Binding-site contacts:
Ligand atom O3 contacts residue PDC1 of chain 2.J at 3.0 Å (h-bond).
Ligand atom C2 contacts residue PDC1 of chain 2.J at 3.2 Å.
Ligand atom N1 contacts residue PDC1 of chain 2.J at 2.7 Å (h-bond).
Ligand atom C7 contacts residue PDC1 of chain 2.J at 3.4 Å.
Ligand atom C2 contacts residue LU1 of chain 2.C at 3.1 Å.
Ligand atom C2 contacts residue PDC1 of chain 2.K at 3.4 Å.
Ligand atom O3 contacts residue ARG164 of chain 2.A at 3.6 Å.
Ligand atom C3 contacts residue LU1 of chain 2.C at 4.5 Å.
Ligand atom C3 contacts residue PDC1 of chain 2.K at 4.4 Å.
Ligand atom C3 contacts residue PDC1 of chain 2.J at 4.2 Å.
Ligand atom O1 contacts residue PDC1 of chain 2.J at 3.3 Å (h-bond).
Ligand atom C8 contacts residue PDC1 of chain 2.K at 3.6 Å.
Ligand atom O3 contacts residue PDC1 of chain 2.K at 3.3 Å (h-bond).
Ligand atom C7 contacts residue LU1 of chain 2.C at 3.1 Å.
Ligand atom C6 contacts residue PDC1 of chain 2.J at 3.4 Å.
Ligand atom N1 contacts residue PDC1 of chain 2.K at 2.8 Å (h-bond).
Ligand atom C5 contacts residue PDC1 of chain 2.K at 4.4 Å.
Ligand atom O2 contacts residue PDC1 of chain 2.J at 4.3 Å.
Ligand atom C6 contacts residue PDC1 of chain 2.K at 3.4 Å.
Ligand atom O3 contacts residue LU1 of chain 2.C at 2.6 Å.
Ligand atom C6 contacts residue ARG164 of chain 2.A at 4.4 Å.
Ligand atom C5 contacts residue PDC1 of chain 2.J at 4.3 Å.
Ligand atom C8 contacts residue ARG164 of chain 2.A at 3.7 Å.
Ligand atom C7 contacts residue PDC1 of chain 2.K at 3.6 Å.
Ligand atom O4 contacts residue ARG164 of chain 2.A at 3.4 Å.
Ligand atom C6 contacts residue LU1 of chain 2.C at 3.3 Å.
Ligand atom O2 contacts residue LU1 of chain 2.C at 4.3 Å.
Ligand atom N1 contacts residue LU1 of chain 2.C at 2.4 Å.
Ligand atom O1 contacts residue PDC1 of chain 2.K at 2.5 Å (h-bond).
Ligand atom C8 contacts residue LU1 of chain 2.C at 3.4 Å.
Ligand atom O1 contacts residue LU1 of chain 2.C at 2.2 Å.
Ligand atom C8 contacts residue PDC1 of chain 2.J at 3.7 Å.

Sequence of chain 2.A:
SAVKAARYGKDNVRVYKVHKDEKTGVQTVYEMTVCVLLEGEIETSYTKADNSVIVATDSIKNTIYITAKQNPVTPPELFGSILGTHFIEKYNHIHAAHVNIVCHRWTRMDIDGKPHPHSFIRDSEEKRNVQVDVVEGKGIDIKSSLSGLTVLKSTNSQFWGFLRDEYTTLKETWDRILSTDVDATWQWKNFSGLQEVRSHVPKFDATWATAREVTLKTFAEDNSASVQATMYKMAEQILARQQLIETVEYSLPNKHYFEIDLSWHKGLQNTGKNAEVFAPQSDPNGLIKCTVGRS

A small-molecule ligand and the protein it binds are described below.
Small molecule (SMILES): O=C(O)c1cccc(C(=O)O)n1